Sequence of chain 29.D:
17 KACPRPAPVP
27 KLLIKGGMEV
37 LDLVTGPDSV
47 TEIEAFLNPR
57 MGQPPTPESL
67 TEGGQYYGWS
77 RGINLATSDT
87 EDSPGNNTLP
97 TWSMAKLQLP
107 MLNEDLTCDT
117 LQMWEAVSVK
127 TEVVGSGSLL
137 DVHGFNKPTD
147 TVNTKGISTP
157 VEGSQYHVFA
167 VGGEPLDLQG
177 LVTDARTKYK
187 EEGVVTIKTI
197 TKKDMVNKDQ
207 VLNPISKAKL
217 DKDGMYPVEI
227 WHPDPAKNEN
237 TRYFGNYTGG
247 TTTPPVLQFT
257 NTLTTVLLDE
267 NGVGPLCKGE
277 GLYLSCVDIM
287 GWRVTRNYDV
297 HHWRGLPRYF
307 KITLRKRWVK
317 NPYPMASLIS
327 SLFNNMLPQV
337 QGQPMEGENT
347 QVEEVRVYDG

Sequence of chain 29.E:
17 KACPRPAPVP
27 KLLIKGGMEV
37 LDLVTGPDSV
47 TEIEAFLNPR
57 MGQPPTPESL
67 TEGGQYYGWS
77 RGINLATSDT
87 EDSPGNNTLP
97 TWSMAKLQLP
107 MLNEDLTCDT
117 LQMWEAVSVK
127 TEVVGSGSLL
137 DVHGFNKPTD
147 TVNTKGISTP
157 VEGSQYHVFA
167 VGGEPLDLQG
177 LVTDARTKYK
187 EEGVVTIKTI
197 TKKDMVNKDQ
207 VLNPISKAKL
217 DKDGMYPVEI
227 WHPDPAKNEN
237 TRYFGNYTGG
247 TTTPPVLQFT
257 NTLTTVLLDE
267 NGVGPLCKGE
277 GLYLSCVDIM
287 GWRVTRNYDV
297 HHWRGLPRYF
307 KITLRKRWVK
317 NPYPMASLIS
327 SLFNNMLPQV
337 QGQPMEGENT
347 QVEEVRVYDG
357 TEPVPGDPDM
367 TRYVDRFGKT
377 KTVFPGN

Binding-site contacts:
Ligand atom C6 contacts residue ASN93 of chain 29.D at 3.2 Å.
Ligand atom O3 contacts residue VAL296 of chain 29.D at 4.3 Å.
Ligand atom C5 contacts residue TYR72 of chain 29.D at 3.6 Å (hydrophobic).
Ligand atom O10 contacts residue THR291 of chain 29.D at 3.8 Å.
Ligand atom N5 contacts residue TYR72 of chain 29.D at 3.0 Å (h-bond).
Ligand atom C4 contacts residue VAL296 of chain 29.D at 4.2 Å (hydrophobic).
Ligand atom O1A contacts residue TYR72 of chain 29.D at 3.3 Å.
Ligand atom O4 contacts residue ARG77 of chain 29.D at 4.3 Å.
Ligand atom C11 contacts residue TYR72 of chain 29.D at 4.0 Å (hydrophobic).
Ligand atom O4 contacts residue GLY78 of chain 29.D at 3.1 Å (h-bond).
Ligand atom O8 contacts residue ARG77 of chain 29.D at 3.6 Å.
Ligand atom O4 contacts residue HIS298 of chain 29.D at 2.6 Å (h-bond).
Ligand atom C1 contacts residue TYR72 of chain 29.D at 3.8 Å (hydrophobic).
Ligand atom O4 contacts residue ILE79 of chain 29.D at 4.2 Å.
Ligand atom O1A contacts residue ARG77 of chain 29.D at 2.8 Å (salt-bridge).
Ligand atom O4 contacts residue TYR72 of chain 29.D at 3.9 Å.
Ligand atom O3 contacts residue GLY78 of chain 29.D at 3.8 Å.
Ligand atom C2 contacts residue ARG77 of chain 29.D at 4.0 Å.
Ligand atom C3 contacts residue GLY78 of chain 29.D at 4.0 Å.
Ligand atom C1 contacts residue ARG77 of chain 29.D at 3.4 Å.
Ligand atom O1A contacts residue GLY78 of chain 29.D at 4.1 Å.
Ligand atom C3 contacts residue HIS298 of chain 29.D at 3.9 Å.
Ligand atom O1B contacts residue ARG77 of chain 29.D at 2.8 Å (salt-bridge).
Ligand atom O3 contacts residue ASN80 of chain 29.D at 3.8 Å.
Ligand atom C4 contacts residue TYR72 of chain 29.D at 3.4 Å (hydrophobic).
Ligand atom C3 contacts residue ARG77 of chain 29.D at 3.4 Å.
Ligand atom O3 contacts residue ARG77 of chain 29.D at 4.3 Å.
Ligand atom C4 contacts residue ARG77 of chain 29.D at 4.1 Å.
Ligand atom C4 contacts residue HIS298 of chain 29.D at 3.7 Å.
Ligand atom C11 contacts residue ASP85 of chain 29.E at 3.6 Å.
Ligand atom O6 contacts residue ASN93 of chain 29.D at 3.4 Å (h-bond).
Ligand atom C6 contacts residue TYR72 of chain 29.D at 3.8 Å (hydrophobic).
Ligand atom C6 contacts residue THR94 of chain 29.D at 4.2 Å.
Ligand atom C4 contacts residue GLY78 of chain 29.D at 3.8 Å.
Ligand atom O1B contacts residue TYR72 of chain 29.D at 4.0 Å.
Ligand atom C3 contacts residue VAL296 of chain 29.D at 3.5 Å (hydrophobic).
Ligand atom O4 contacts residue THR291 of chain 29.D at 4.0 Å.
Ligand atom O4 contacts residue VAL296 of chain 29.D at 4.0 Å.
Ligand atom O8 contacts residue TYR72 of chain 29.D at 3.7 Å.
Ligand atom C10 contacts residue TYR72 of chain 29.D at 3.8 Å (hydrophobic).

The small molecule below binds the protein below.
Small molecule (SMILES): CC(=O)N[C@H]1[C@H]([C@H](O)[C@H](O)CO)O[C@@](O[C@H]2[C@@H](O)[C@@H](CO)O[C@@H](O[C@H]3[C@H](O)[C@@H](O)[C@H](O)O[C@@H]3CO)[C@@H]2O)(C(=O)O)C[C@@H]1O